Binding-site contacts:
Ligand atom O contacts residue ASP29 of chain 1.A at 2.9 Å (salt-bridge).
Ligand atom CE contacts residue THR82 of chain 1.A at 3.0 Å.
Ligand atom CZ contacts residue ILE50 of chain 1.B at 3.4 Å (hydrophobic).
Ligand atom NE2 contacts residue ASP29 of chain 1.B at 2.9 Å (salt-bridge).
Ligand atom OE1 contacts residue ASP30 of chain 1.B at 3.0 Å (salt-bridge).
Ligand atom NE2 contacts residue ASP30 of chain 1.B at 2.9 Å (salt-bridge).
Ligand atom CD1 contacts residue ASP30 of chain 1.A at 3.6 Å.
Ligand atom CB contacts residue ASN25 of chain 1.B at 3.1 Å.
Ligand atom CB contacts residue ASN25 of chain 1.A at 3.4 Å.
Ligand atom CB contacts residue GLY27 of chain 1.A at 2.8 Å.
Ligand atom CG contacts residue GLY27 of chain 1.A at 3.5 Å.
Ligand atom CG1 contacts residue ALA28 of chain 1.A at 3.5 Å (hydrophobic).
Ligand atom SD contacts residue THR82 of chain 1.A at 3.2 Å (h-bond).
Ligand atom N contacts residue GLY27 of chain 1.B at 3.1 Å (h-bond).
Ligand atom CD1 contacts residue ASP29 of chain 1.A at 3.3 Å.
Ligand atom O contacts residue ASN25 of chain 1.B at 2.6 Å (h-bond).
Ligand atom CB contacts residue GLY27 of chain 1.B at 3.0 Å.
Ligand atom SD contacts residue ASN25 of chain 1.A at 3.5 Å (h-bond).
Ligand atom N contacts residue ASP29 of chain 1.B at 2.7 Å (salt-bridge).
Ligand atom SD contacts residue VAL84 of chain 1.B at 3.5 Å.
Ligand atom N contacts residue GLY27 of chain 1.A at 3.2 Å (h-bond).
Ligand atom CG2 contacts residue ALA28 of chain 1.A at 3.5 Å (hydrophobic).
Ligand atom O contacts residue ASN25 of chain 1.A at 2.9 Å (h-bond).
Ligand atom C contacts residue ASP30 of chain 1.B at 3.6 Å.
Ligand atom NH1 contacts residue PRO81 of chain 1.A at 3.2 Å.
Ligand atom C contacts residue ASP29 of chain 1.B at 3.4 Å.
Ligand atom NH2 contacts residue ILE50 of chain 1.B at 2.5 Å.
Ligand atom CA contacts residue ASP29 of chain 1.B at 3.5 Å.
Ligand atom CA contacts residue ASP29 of chain 1.B at 3.5 Å.
Ligand atom O contacts residue GLY27 of chain 1.B at 3.2 Å (h-bond).
Ligand atom SD contacts residue VAL84 of chain 1.A at 3.4 Å.
Ligand atom C contacts residue ASP29 of chain 1.B at 3.2 Å.
Ligand atom OXT contacts residue ASP29 of chain 1.B at 2.7 Å (salt-bridge).
Ligand atom C contacts residue ASN25 of chain 1.B at 3.3 Å.
Ligand atom CA contacts residue GLY27 of chain 1.B at 3.1 Å.
Ligand atom SD contacts residue ASN25 of chain 1.B at 3.5 Å (h-bond).
Ligand atom O contacts residue ASP29 of chain 1.B at 3.3 Å (salt-bridge).
Ligand atom N contacts residue ARG8 of chain 1.B at 3.1 Å (salt-bridge).
Ligand atom C contacts residue GLY27 of chain 1.B at 3.4 Å.
Ligand atom O contacts residue ASP30 of chain 1.B at 2.9 Å (salt-bridge).

Sequence of chain 1.A:
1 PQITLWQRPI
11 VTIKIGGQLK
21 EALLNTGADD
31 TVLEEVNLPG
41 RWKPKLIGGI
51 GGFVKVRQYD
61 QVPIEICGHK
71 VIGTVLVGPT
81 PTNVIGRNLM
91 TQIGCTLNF

A small-molecule ligand and the protein it binds are described below.
Small molecule (SMILES): CC[C@H](C)[C@H](NC(=O)[C@@H](N)[C@@H](C)O)C(=O)N[C@@H](CCSC)C(=O)N[C@@H](CCSC)C(=O)N[C@@H](CCC(N)=O)C(=O)N[C@@H](CCCN=C(N)N)C(=O)NCC(=O)O

Sequence of chain 1.B:
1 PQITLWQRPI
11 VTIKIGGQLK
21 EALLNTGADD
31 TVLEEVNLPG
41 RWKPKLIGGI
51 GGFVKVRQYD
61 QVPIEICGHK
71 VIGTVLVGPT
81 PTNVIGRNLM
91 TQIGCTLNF